Sequence of chain 5.A:
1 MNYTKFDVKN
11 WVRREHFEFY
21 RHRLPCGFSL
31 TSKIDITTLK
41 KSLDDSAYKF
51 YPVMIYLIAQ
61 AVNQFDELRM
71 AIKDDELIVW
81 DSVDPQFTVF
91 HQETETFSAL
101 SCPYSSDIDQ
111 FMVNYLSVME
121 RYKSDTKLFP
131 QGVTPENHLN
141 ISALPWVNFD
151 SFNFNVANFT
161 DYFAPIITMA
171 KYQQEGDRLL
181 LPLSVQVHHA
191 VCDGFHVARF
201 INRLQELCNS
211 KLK

Binding-site contacts:
Ligand atom C4 contacts residue SER142 of chain 5.A at 4.0 Å.
Ligand atom C2 contacts residue TYR20 of chain 6.A at 3.6 Å (hydrophobic).
Ligand atom C9 contacts residue LEU24 of chain 6.A at 4.2 Å (hydrophobic).
Ligand atom O9B contacts residue LEU24 of chain 6.A at 4.2 Å.
Ligand atom O4 contacts residue SER142 of chain 5.A at 3.6 Å.
Ligand atom CL1 contacts residue TYR20 of chain 6.A at 3.9 Å.
Ligand atom O9B contacts residue TYR162 of chain 5.A at 3.4 Å.
Ligand atom C10 contacts residue ILE166 of chain 5.A at 4.0 Å (hydrophobic).
Ligand atom O4 contacts residue PHE154 of chain 5.A at 3.5 Å.
Ligand atom N9 contacts residue TYR162 of chain 5.A at 4.2 Å.
Ligand atom CL2 contacts residue PHE129 of chain 5.A at 4.0 Å.
Ligand atom C6 contacts residue ILE166 of chain 5.A at 3.9 Å (hydrophobic).
Ligand atom C3 contacts residue PHE154 of chain 5.A at 4.2 Å (hydrophobic).
Ligand atom C5 contacts residue ILE166 of chain 5.A at 3.9 Å (hydrophobic).
Ligand atom C10 contacts residue ASN140 of chain 5.A at 4.2 Å.
Ligand atom O5 contacts residue ASN140 of chain 5.A at 3.4 Å.
Ligand atom C9 contacts residue ILE166 of chain 5.A at 3.7 Å (hydrophobic).
Ligand atom C7 contacts residue ILE166 of chain 5.A at 4.3 Å (hydrophobic).
Ligand atom N9 contacts residue LEU24 of chain 6.A at 4.0 Å.
Ligand atom C5 contacts residue PHE154 of chain 5.A at 3.8 Å (hydrophobic).
Ligand atom N2 contacts residue ASN140 of chain 5.A at 3.9 Å.
Ligand atom C2 contacts residue ASN140 of chain 5.A at 4.3 Å.
Ligand atom C11 contacts residue ASN140 of chain 5.A at 3.7 Å.
Ligand atom O5 contacts residue ILE166 of chain 5.A at 3.8 Å.
Ligand atom CL1 contacts residue PHE129 of chain 5.A at 3.6 Å.
Ligand atom CL2 contacts residue PHE19 of chain 6.A at 4.2 Å.
Ligand atom N9 contacts residue ILE166 of chain 5.A at 3.9 Å.
Ligand atom C10 contacts residue TYR162 of chain 5.A at 4.2 Å (hydrophobic).
Ligand atom O2 contacts residue TYR20 of chain 6.A at 2.8 Å (h-bond).
Ligand atom O9A contacts residue ILE166 of chain 5.A at 4.2 Å.
Ligand atom CL1 contacts residue ALA99 of chain 5.A at 3.9 Å.
Ligand atom C1 contacts residue GLN86 of chain 5.A at 4.0 Å.
Ligand atom C8 contacts residue ILE166 of chain 5.A at 4.0 Å (hydrophobic).
Ligand atom CL1 contacts residue LEU128 of chain 5.A at 4.0 Å.
Ligand atom C11 contacts residue ILE166 of chain 5.A at 4.2 Å (hydrophobic).
Ligand atom C1 contacts residue ASN140 of chain 5.A at 3.7 Å.
Ligand atom O9A contacts residue VAL156 of chain 5.A at 3.3 Å.
Ligand atom O9A contacts residue LEU24 of chain 6.A at 4.0 Å.
Ligand atom C7 contacts residue PHE154 of chain 5.A at 4.0 Å (hydrophobic).
Ligand atom C4 contacts residue THR88 of chain 5.A at 3.9 Å.

Sequence of chain 6.A:
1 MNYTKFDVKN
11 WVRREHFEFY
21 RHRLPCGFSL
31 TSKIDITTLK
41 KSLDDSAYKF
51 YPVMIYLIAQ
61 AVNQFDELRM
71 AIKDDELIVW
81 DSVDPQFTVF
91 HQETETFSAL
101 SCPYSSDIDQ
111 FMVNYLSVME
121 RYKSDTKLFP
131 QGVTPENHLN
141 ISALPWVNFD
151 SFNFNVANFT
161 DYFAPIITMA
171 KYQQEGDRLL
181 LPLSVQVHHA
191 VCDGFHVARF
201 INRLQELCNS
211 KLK

This small molecule binds to this protein.
Small molecule (SMILES): O=C(N[C@H](CO)[C@H](O)c1ccc([N+](=O)[O-])cc1)C(Cl)Cl